A small-molecule ligand and the protein it binds are described below.
Small molecule (SMILES): CC(=O)N[C@@H]1[C@@H](O)[C@H](O)[C@@H](CO)O[C@H]1O

Sequence of chain 1.A:
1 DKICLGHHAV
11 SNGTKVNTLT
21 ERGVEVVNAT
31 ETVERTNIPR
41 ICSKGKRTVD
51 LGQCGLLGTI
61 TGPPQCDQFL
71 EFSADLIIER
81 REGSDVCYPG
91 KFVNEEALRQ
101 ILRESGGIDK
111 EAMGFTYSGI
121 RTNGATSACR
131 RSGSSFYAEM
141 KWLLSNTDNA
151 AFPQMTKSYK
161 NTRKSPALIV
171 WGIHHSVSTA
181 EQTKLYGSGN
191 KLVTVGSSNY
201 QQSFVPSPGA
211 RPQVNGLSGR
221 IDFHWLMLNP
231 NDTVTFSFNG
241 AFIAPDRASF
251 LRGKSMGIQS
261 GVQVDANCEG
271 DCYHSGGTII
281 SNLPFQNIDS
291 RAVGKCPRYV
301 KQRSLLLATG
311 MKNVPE

Binding-site contacts:
Ligand atom O6 contacts residue VAL107 of chain 1.C at 4.2 Å.
Ligand atom C4 contacts residue ASN28 of chain 1.A at 4.2 Å.
Ligand atom C1 contacts residue THR309 of chain 1.A at 4.1 Å.
Ligand atom C7 contacts residue ASN28 of chain 1.A at 3.6 Å.
Ligand atom C6 contacts residue THR30 of chain 1.A at 4.3 Å.
Ligand atom O5 contacts residue THR309 of chain 1.A at 3.5 Å (h-bond).
Ligand atom C6 contacts residue THR309 of chain 1.A at 4.5 Å.
Ligand atom O6 contacts residue THR30 of chain 1.A at 3.3 Å (h-bond).
Ligand atom C4 contacts residue VAL105 of chain 1.C at 4.3 Å (hydrophobic).
Ligand atom C5 contacts residue ASN28 of chain 1.A at 3.6 Å.
Ligand atom O5 contacts residue ASN28 of chain 1.A at 2.3 Å (h-bond).
Ligand atom C2 contacts residue ASN28 of chain 1.A at 2.4 Å.
Ligand atom N2 contacts residue ASN28 of chain 1.A at 2.9 Å (h-bond).
Ligand atom C1 contacts residue ASN28 of chain 1.A at 1.4 Å.
Ligand atom O7 contacts residue ASN28 of chain 1.A at 3.8 Å.
Ligand atom C3 contacts residue ASN28 of chain 1.A at 3.8 Å.
Ligand atom C6 contacts residue VAL105 of chain 1.C at 4.3 Å (hydrophobic).

Sequence of chain 1.C:
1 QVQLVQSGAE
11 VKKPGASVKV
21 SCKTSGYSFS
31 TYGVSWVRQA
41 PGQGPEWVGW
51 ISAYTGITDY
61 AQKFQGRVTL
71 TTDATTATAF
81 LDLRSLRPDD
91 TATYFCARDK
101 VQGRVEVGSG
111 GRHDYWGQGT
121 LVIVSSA